Binding-site contacts:
Ligand atom O3 contacts residue NAG1 of chain 59.Z at 2.4 Å (h-bond).
Ligand atom C4 contacts residue NAG1 of chain 59.Z at 2.9 Å.
Ligand atom O5 contacts residue THR48 of chain 59.F at 4.0 Å.
Ligand atom C3 contacts residue NAG1 of chain 59.Z at 3.3 Å.
Ligand atom C8 contacts residue MET126 of chain 59.E at 3.7 Å (hydrophobic).
Ligand atom O7 contacts residue MET126 of chain 59.E at 3.1 Å.
Ligand atom O4 contacts residue NAG1 of chain 59.Z at 1.6 Å.
Ligand atom C4 contacts residue ASN75 of chain 59.E at 4.0 Å.
Ligand atom C6 contacts residue THR48 of chain 59.F at 4.4 Å.
Ligand atom C8 contacts residue PHE98 of chain 59.E at 3.6 Å (hydrophobic).
Ligand atom C3 contacts residue ASN75 of chain 59.E at 3.5 Å.
Ligand atom C5 contacts residue NAG1 of chain 59.Z at 3.7 Å.
Ligand atom C1 contacts residue ASN75 of chain 59.E at 1.3 Å.
Ligand atom C2 contacts residue ASN75 of chain 59.E at 2.6 Å.
Ligand atom O6 contacts residue ASN75 of chain 59.E at 3.8 Å.
Ligand atom C5 contacts residue ASN75 of chain 59.E at 3.2 Å.
Ligand atom N2 contacts residue ASN75 of chain 59.E at 3.0 Å (h-bond).
Ligand atom C7 contacts residue ASN75 of chain 59.E at 2.8 Å.
Ligand atom C6 contacts residue NAG1 of chain 59.Z at 3.4 Å.
Ligand atom O5 contacts residue ASN75 of chain 59.E at 2.1 Å (h-bond).
Ligand atom O7 contacts residue ASN75 of chain 59.E at 3.2 Å (h-bond).
Ligand atom C2 contacts residue NAG1 of chain 59.Z at 4.1 Å.
Ligand atom O6 contacts residue NAG1 of chain 59.Z at 4.1 Å.
Ligand atom O6 contacts residue CYS45 of chain 59.F at 3.4 Å (h-bond).
Ligand atom C7 contacts residue MET126 of chain 59.E at 3.8 Å (hydrophobic).
Ligand atom O6 contacts residue GLU46 of chain 59.F at 3.8 Å.
Ligand atom C6 contacts residue ASN75 of chain 59.E at 3.8 Å.
Ligand atom C6 contacts residue CYS45 of chain 59.F at 4.4 Å (hydrophobic).
Ligand atom C8 contacts residue ASN75 of chain 59.E at 3.0 Å.
Ligand atom O6 contacts residue THR48 of chain 59.F at 4.0 Å.

Sequence of chain 59.F:
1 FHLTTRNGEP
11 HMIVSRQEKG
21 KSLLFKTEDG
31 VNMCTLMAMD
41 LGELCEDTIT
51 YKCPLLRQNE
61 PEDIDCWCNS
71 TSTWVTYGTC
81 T

The small molecule below binds the protein below.
Small molecule (SMILES): CC(=O)N[C@@H]1[C@@H](O)[C@H](O)[C@@H](CO)O[C@H]1O

Sequence of chain 59.E:
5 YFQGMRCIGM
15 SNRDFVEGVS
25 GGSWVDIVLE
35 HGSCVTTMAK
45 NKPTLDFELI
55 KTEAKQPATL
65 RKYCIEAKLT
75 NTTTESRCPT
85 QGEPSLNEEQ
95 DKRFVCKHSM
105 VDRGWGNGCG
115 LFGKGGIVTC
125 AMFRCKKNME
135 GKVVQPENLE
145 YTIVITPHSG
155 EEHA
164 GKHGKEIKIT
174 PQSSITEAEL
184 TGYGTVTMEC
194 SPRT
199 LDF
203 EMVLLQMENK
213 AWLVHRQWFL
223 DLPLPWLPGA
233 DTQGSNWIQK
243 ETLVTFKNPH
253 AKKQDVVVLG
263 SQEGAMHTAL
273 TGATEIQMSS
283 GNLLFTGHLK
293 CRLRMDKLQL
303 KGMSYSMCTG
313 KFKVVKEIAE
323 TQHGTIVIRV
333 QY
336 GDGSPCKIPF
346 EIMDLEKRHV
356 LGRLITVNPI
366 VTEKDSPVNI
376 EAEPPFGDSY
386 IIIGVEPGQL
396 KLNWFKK